Sequence of chain 1.A:
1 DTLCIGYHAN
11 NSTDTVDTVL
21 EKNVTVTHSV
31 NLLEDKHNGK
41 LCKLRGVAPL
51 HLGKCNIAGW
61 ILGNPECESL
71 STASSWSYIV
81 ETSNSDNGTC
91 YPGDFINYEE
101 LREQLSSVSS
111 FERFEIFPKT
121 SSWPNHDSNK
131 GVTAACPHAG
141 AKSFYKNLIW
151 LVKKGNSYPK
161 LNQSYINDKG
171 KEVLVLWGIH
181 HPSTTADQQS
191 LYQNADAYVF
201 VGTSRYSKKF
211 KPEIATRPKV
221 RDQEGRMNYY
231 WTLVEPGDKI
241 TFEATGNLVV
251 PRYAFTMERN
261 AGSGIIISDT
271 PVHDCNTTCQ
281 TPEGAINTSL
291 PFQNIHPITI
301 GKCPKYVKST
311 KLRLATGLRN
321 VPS

This protein binds this small molecule.
Small molecule (SMILES): CC(=O)N[C@@H]1[C@@H](O)[C@H](O)[C@@H](CO)O[C@H]1O

Binding-site contacts:
Ligand atom C7 contacts residue ASN276 of chain 1.A at 3.6 Å.
Ligand atom C3 contacts residue ASN276 of chain 1.A at 3.8 Å.
Ligand atom C8 contacts residue GLY46 of chain 1.A at 3.8 Å.
Ligand atom C1 contacts residue ASN276 of chain 1.A at 1.4 Å.
Ligand atom C7 contacts residue GLY46 of chain 1.A at 4.4 Å.
Ligand atom O7 contacts residue ASN276 of chain 1.A at 4.0 Å.
Ligand atom C5 contacts residue ASN276 of chain 1.A at 3.7 Å.
Ligand atom N2 contacts residue ASN276 of chain 1.A at 2.9 Å (h-bond).
Ligand atom C4 contacts residue ASN276 of chain 1.A at 4.2 Å.
Ligand atom O5 contacts residue ASN276 of chain 1.A at 2.4 Å (h-bond).
Ligand atom C2 contacts residue ASN276 of chain 1.A at 2.5 Å.